Binding-site contacts:
Ligand atom C12 contacts residue TYR61 of chain 1.I at 3.6 Å (hydrophobic).
Ligand atom C17 contacts residue TYR47 of chain 1.I at 3.7 Å (hydrophobic).
Ligand atom C10 contacts residue TYR47 of chain 1.I at 3.7 Å (hydrophobic).
Ligand atom O3 contacts residue TYR61 of chain 1.I at 3.6 Å.
Ligand atom S1 contacts residue TYR47 of chain 1.I at 3.7 Å.
Ligand atom C24 contacts residue PRO48 of chain 1.I at 3.0 Å (hydrophobic).
Ligand atom C19 contacts residue TYR47 of chain 1.I at 3.7 Å (hydrophobic).
Ligand atom O2 contacts residue TYR61 of chain 1.I at 3.6 Å.
Ligand atom N3 contacts residue TYR61 of chain 1.I at 3.6 Å.
Ligand atom C13 contacts residue TYR61 of chain 1.I at 3.5 Å (hydrophobic).
Ligand atom C4 contacts residue TRP66 of chain 1.I at 3.5 Å (hydrophobic).
Ligand atom N4 contacts residue PRO48 of chain 1.I at 3.6 Å.
Ligand atom C2 contacts residue TRP37 of chain 1.I at 3.4 Å (hydrophobic).
Ligand atom C24 contacts residue ARG56 of chain 1.I at 3.7 Å.
Ligand atom C1 contacts residue HIS59 of chain 1.I at 3.3 Å.
Ligand atom O4 contacts residue HIS64 of chain 1.I at 2.8 Å (h-bond).
Ligand atom C14 contacts residue TYR61 of chain 1.I at 3.8 Å (hydrophobic).
Ligand atom N2 contacts residue HIS59 of chain 1.I at 3.0 Å (h-bond).
Ligand atom O1 contacts residue TYR47 of chain 1.I at 2.7 Å (h-bond).
Ligand atom C8 contacts residue TYR61 of chain 1.I at 3.6 Å (hydrophobic).
Ligand atom C18 contacts residue TYR47 of chain 1.I at 3.6 Å (hydrophobic).
Ligand atom C4 contacts residue TYR47 of chain 1.I at 3.5 Å (hydrophobic).
Ligand atom C3 contacts residue TRP37 of chain 1.I at 3.7 Å (hydrophobic).
Ligand atom C4 contacts residue HIS59 of chain 1.I at 3.6 Å.
Ligand atom C22 contacts residue ILE58 of chain 1.I at 3.7 Å (hydrophobic).
Ligand atom C5 contacts residue HIS59 of chain 1.I at 3.6 Å.
Ligand atom O4 contacts residue TYR61 of chain 1.I at 3.8 Å.
Ligand atom C5 contacts residue TYR47 of chain 1.I at 3.5 Å (hydrophobic).
Ligand atom C3 contacts residue HIS64 of chain 1.I at 3.7 Å.
Ligand atom C18 contacts residue ILE58 of chain 1.I at 3.6 Å (hydrophobic).
Ligand atom O3 contacts residue PHE40 of chain 1.I at 3.6 Å.
Ligand atom N1 contacts residue TYR47 of chain 1.I at 3.6 Å (h-bond).
Ligand atom O3 contacts residue HIS64 of chain 1.I at 3.3 Å.
Ligand atom C3 contacts residue TRP66 of chain 1.I at 3.5 Å (hydrophobic).
Ligand atom C17 contacts residue HIS59 of chain 1.I at 3.8 Å.
Ligand atom O4 contacts residue SER60 of chain 1.I at 2.7 Å (h-bond).
Ligand atom C1 contacts residue TYR47 of chain 1.I at 3.7 Å (hydrophobic).
Ligand atom C6 contacts residue TYR61 of chain 1.I at 3.7 Å (hydrophobic).
Ligand atom C2 contacts residue TYR47 of chain 1.I at 3.4 Å (hydrophobic).
Ligand atom N4 contacts residue ARG56 of chain 1.I at 2.9 Å (salt-bridge).

Sequence of chain 1.I:
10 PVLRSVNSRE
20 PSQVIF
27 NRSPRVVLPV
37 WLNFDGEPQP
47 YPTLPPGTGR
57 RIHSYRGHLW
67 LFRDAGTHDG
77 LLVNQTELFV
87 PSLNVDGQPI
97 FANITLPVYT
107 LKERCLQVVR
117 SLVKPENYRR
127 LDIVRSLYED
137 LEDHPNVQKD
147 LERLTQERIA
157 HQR

The small molecule below binds the protein below.
Small molecule (SMILES): COCCOc1cc(-c2scnc2C)ccc1CNC(=O)[C@@H]1C[C@@H](O)CN1C(=O)[C@@H](c1cc(C)no1)C(C)C